Binding-site contacts:
Ligand atom N1 contacts residue HIS34 of chain 1.A at 4.0 Å.
Ligand atom P contacts residue ILE69 of chain 1.A at 3.9 Å.
Ligand atom OP1 contacts residue GLY64 of chain 1.A at 2.9 Å (h-bond).
Ligand atom OP1 contacts residue LEU62 of chain 1.A at 3.8 Å.
Ligand atom P contacts residue VAL65 of chain 1.A at 4.0 Å.
Ligand atom O3' contacts residue VAL65 of chain 1.A at 3.7 Å.
Ligand atom P contacts residue GLY64 of chain 1.A at 3.8 Å.
Ligand atom OP2 contacts residue VAL65 of chain 1.A at 3.9 Å.
Ligand atom OP1 contacts residue ILE69 of chain 1.A at 2.9 Å (h-bond).
Ligand atom OP2 contacts residue GLY66 of chain 1.A at 3.9 Å.
Ligand atom C5' contacts residue GLY64 of chain 1.A at 3.2 Å.
Ligand atom N7 contacts residue LYS35 of chain 1.A at 3.7 Å.
Ligand atom P contacts residue NA1 of chain 1.E at 3.7 Å.
Ligand atom N3 contacts residue ALA38 of chain 1.A at 3.6 Å.
Ligand atom C5' contacts residue GLY66 of chain 1.A at 3.5 Å.
Ligand atom OP1 contacts residue LYS68 of chain 1.A at 3.6 Å (salt-bridge).
Ligand atom C8 contacts residue LYS35 of chain 1.A at 3.8 Å.
Ligand atom C3' contacts residue GLY66 of chain 1.A at 3.8 Å.
Ligand atom O5' contacts residue LYS35 of chain 1.A at 4.0 Å.
Ligand atom O4' contacts residue ALA38 of chain 1.A at 3.8 Å.
Ligand atom OP2 contacts residue THR67 of chain 1.A at 3.6 Å.
Ligand atom O5' contacts residue GLY66 of chain 1.A at 3.5 Å.
Ligand atom OP1 contacts residue GLY66 of chain 1.A at 2.8 Å (h-bond).
Ligand atom OP1 contacts residue PRO63 of chain 1.A at 3.7 Å.
Ligand atom C3' contacts residue GLY64 of chain 1.A at 4.0 Å.
Ligand atom C5' contacts residue TYR39 of chain 1.A at 3.5 Å (hydrophobic).
Ligand atom OP2 contacts residue NA1 of chain 1.E at 3.8 Å.
Ligand atom OP1 contacts residue NA1 of chain 1.E at 2.7 Å (h-bond).
Ligand atom OP2 contacts residue GLY66 of chain 1.A at 3.8 Å.
Ligand atom OP1 contacts residue VAL65 of chain 1.A at 3.7 Å.
Ligand atom P contacts residue LYS68 of chain 1.A at 3.8 Å.
Ligand atom C3' contacts residue LYS68 of chain 1.A at 3.8 Å.
Ligand atom O3' contacts residue ILE69 of chain 1.A at 3.6 Å.
Ligand atom O3' contacts residue GLY66 of chain 1.A at 4.0 Å.
Ligand atom O3' contacts residue LYS68 of chain 1.A at 3.9 Å.
Ligand atom C4' contacts residue GLY64 of chain 1.A at 3.3 Å.
Ligand atom OP1 contacts residue THR67 of chain 1.A at 3.8 Å.
Ligand atom OP2 contacts residue LYS68 of chain 1.A at 3.0 Å (salt-bridge).
Ligand atom O3' contacts residue GLY64 of chain 1.A at 3.4 Å.
Ligand atom P contacts residue GLY66 of chain 1.A at 3.6 Å.

A protein and the small-molecule ligand that binds it are described below.
Small molecule (SMILES): Cc1cn([C@H]2C[C@H](O[P](=O)(O)OC[C@H]3O[C@@H](n4ccc(N)nc4=O)C[C@@H]3O[P](=O)(O)OC[C@H]3O[C@@H](n4cnc5c(=O)nc(N)[nH]c54)C[C@@H]3O[P](=O)(O)OC[C@H]3O[C@@H](n4cnc5c(=O)nc(N)[nH]c54)C[C@@H]3O)[C@@H](CO[P](=O)(O)O[C@H]3C[C@H](n4cnc5c(=O)nc(N)[nH]c54)O[C@@H]3CO)O2)c(=O)[nH]c1=O

Sequence of chain 1.A:
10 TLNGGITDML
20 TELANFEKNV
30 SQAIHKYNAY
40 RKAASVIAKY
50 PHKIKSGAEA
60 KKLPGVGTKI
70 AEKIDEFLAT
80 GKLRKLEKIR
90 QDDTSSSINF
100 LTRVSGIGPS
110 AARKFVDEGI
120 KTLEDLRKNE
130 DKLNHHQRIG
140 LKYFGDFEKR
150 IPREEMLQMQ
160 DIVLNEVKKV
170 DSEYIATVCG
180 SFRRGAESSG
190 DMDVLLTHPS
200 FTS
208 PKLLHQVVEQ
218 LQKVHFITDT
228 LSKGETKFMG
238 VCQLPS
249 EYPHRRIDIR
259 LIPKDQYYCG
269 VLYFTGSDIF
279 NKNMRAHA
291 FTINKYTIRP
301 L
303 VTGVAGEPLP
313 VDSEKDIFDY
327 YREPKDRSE